Binding-site contacts:
Ligand atom CH2 contacts residue MSE129 of chain 1.C at 3.7 Å.
Ligand atom CG contacts residue MSE129 of chain 1.C at 4.3 Å.
Ligand atom CA contacts residue GLN147 of chain 1.C at 4.1 Å.
Ligand atom NE1 contacts residue MSE129 of chain 1.C at 3.8 Å.
Ligand atom CH2 contacts residue VAL141 of chain 1.C at 3.9 Å (hydrophobic).
Ligand atom CE2 contacts residue ASP132 of chain 1.C at 3.8 Å.
Ligand atom NE1 contacts residue HIS43 of chain 1.C at 3.2 Å.
Ligand atom CZ3 contacts residue MSE129 of chain 1.C at 3.3 Å.
Ligand atom C contacts residue AMP1 of chain 1.AA at 3.9 Å.
Ligand atom O contacts residue AMP1 of chain 1.AA at 2.9 Å (h-bond).
Ligand atom N contacts residue MSE129 of chain 1.C at 3.6 Å (h-bond).
Ligand atom CD1 contacts residue VAL40 of chain 1.C at 3.7 Å (hydrophobic).
Ligand atom OXT contacts residue AMP1 of chain 1.AA at 4.2 Å.
Ligand atom CE3 contacts residue GLY7 of chain 1.C at 3.9 Å.
Ligand atom CZ3 contacts residue VAL141 of chain 1.C at 3.6 Å (hydrophobic).
Ligand atom CE2 contacts residue MSE129 of chain 1.C at 3.7 Å.
Ligand atom CD1 contacts residue HIS43 of chain 1.C at 3.2 Å.
Ligand atom CG contacts residue GLY7 of chain 1.C at 3.9 Å.
Ligand atom C contacts residue GLN9 of chain 1.C at 4.2 Å.
Ligand atom CH2 contacts residue ILE133 of chain 1.C at 3.4 Å (hydrophobic).
Ligand atom CB contacts residue GLY7 of chain 1.C at 3.7 Å.
Ligand atom CZ2 contacts residue MSE129 of chain 1.C at 3.6 Å.
Ligand atom CZ3 contacts residue GLY7 of chain 1.C at 3.9 Å.
Ligand atom CD2 contacts residue MSE129 of chain 1.C at 3.5 Å.
Ligand atom CE2 contacts residue GLY7 of chain 1.C at 4.1 Å.
Ligand atom O contacts residue GLN9 of chain 1.C at 3.9 Å.
Ligand atom CE3 contacts residue VAL143 of chain 1.C at 4.2 Å (hydrophobic).
Ligand atom NE1 contacts residue VAL40 of chain 1.C at 3.8 Å.
Ligand atom CZ2 contacts residue ILE133 of chain 1.C at 3.7 Å (hydrophobic).
Ligand atom N contacts residue GLN147 of chain 1.C at 4.1 Å.
Ligand atom NE1 contacts residue ASP132 of chain 1.C at 2.8 Å (salt-bridge).
Ligand atom CD1 contacts residue ASP132 of chain 1.C at 3.8 Å.
Ligand atom CZ2 contacts residue ASP132 of chain 1.C at 3.8 Å.
Ligand atom CZ3 contacts residue VAL143 of chain 1.C at 3.8 Å (hydrophobic).
Ligand atom CH2 contacts residue PHE5 of chain 1.C at 4.0 Å (hydrophobic).
Ligand atom CE3 contacts residue MSE129 of chain 1.C at 3.3 Å.
Ligand atom C contacts residue GLN147 of chain 1.C at 4.0 Å.
Ligand atom OXT contacts residue GLN147 of chain 1.C at 3.8 Å.
Ligand atom CD2 contacts residue GLY7 of chain 1.C at 3.9 Å.
Ligand atom CZ2 contacts residue PHE5 of chain 1.C at 3.8 Å (hydrophobic).

Sequence of chain 1.C:
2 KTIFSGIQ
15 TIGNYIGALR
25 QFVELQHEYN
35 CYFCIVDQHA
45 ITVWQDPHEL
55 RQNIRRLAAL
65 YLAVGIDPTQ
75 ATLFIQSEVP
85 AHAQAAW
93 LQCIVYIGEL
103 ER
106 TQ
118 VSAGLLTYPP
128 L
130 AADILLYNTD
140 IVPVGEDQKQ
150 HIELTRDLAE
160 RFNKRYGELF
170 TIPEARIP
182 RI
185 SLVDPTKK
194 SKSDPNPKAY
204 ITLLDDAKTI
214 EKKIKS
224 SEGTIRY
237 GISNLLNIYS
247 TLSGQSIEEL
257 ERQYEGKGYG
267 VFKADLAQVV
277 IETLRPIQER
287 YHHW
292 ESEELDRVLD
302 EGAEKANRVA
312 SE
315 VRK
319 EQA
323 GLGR

The protein below binds the small molecule below.
Small molecule (SMILES): N[C@@H](Cc1c[nH]c2ccccc12)C(=O)O